A small-molecule ligand and the protein it binds are described below.
Small molecule (SMILES): CC(=O)N[C@@H]1[C@@H](O)[C@H](O)[C@@H](CO)O[C@H]1O

Binding-site contacts:
Ligand atom O7 contacts residue TRP220 of chain 1.A at 3.5 Å.
Ligand atom O5 contacts residue ASN164 of chain 1.A at 2.4 Å (h-bond).
Ligand atom C3 contacts residue ASN164 of chain 1.A at 3.7 Å.
Ligand atom C8 contacts residue TRP220 of chain 1.A at 4.1 Å (hydrophobic).
Ligand atom C8 contacts residue ASN164 of chain 1.A at 3.4 Å.
Ligand atom C7 contacts residue TRP220 of chain 1.A at 4.0 Å (hydrophobic).
Ligand atom C7 contacts residue ASN164 of chain 1.A at 3.4 Å.
Ligand atom C4 contacts residue ASN164 of chain 1.A at 4.1 Å.
Ligand atom O6 contacts residue ARG160 of chain 1.A at 3.6 Å.
Ligand atom C2 contacts residue ASN164 of chain 1.A at 2.4 Å.
Ligand atom C8 contacts residue LYS168 of chain 1.A at 3.7 Å.
Ligand atom C5 contacts residue ASN164 of chain 1.A at 3.6 Å.
Ligand atom N2 contacts residue ASN164 of chain 1.A at 3.0 Å (h-bond).
Ligand atom C1 contacts residue ASN164 of chain 1.A at 1.4 Å.
Ligand atom O7 contacts residue ASN164 of chain 1.A at 4.4 Å.
Ligand atom C6 contacts residue ARG160 of chain 1.A at 4.1 Å.

Sequence of chain 1.A:
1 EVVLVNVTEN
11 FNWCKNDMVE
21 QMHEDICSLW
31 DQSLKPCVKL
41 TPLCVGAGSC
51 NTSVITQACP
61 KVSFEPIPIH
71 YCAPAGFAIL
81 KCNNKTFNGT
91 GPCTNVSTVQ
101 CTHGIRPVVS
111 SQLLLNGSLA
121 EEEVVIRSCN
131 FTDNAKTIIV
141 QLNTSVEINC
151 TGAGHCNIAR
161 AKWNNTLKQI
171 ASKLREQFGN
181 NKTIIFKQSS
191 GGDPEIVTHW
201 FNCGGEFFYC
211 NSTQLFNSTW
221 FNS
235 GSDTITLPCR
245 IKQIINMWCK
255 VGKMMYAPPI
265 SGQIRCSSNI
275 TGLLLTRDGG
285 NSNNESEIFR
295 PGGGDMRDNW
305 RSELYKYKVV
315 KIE